Sequence of chain 1.D:
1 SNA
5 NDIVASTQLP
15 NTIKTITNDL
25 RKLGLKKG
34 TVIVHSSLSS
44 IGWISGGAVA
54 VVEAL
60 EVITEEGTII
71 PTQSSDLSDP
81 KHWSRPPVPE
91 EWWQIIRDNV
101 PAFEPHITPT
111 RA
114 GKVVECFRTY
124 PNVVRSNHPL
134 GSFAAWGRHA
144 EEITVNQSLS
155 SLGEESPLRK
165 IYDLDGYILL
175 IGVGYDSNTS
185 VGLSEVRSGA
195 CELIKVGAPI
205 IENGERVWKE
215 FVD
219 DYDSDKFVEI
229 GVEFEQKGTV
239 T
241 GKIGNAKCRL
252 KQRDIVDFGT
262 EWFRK

Binding-site contacts:
Ligand atom C2 contacts residue SER84 of chain 1.D at 3.5 Å.
Ligand atom N1 contacts residue SER78 of chain 1.D at 4.5 Å.
Ligand atom N3 contacts residue ARG85 of chain 1.D at 3.1 Å (salt-bridge).
Ligand atom C4 contacts residue TRP83 of chain 1.D at 3.4 Å (hydrophobic).
Ligand atom O2 contacts residue TRP83 of chain 1.D at 3.4 Å.
Ligand atom C2 contacts residue ARG85 of chain 1.D at 3.6 Å.
Ligand atom O2 contacts residue ARG85 of chain 1.D at 3.4 Å (salt-bridge).
Ligand atom N3 contacts residue SER84 of chain 1.D at 3.5 Å (h-bond).
Ligand atom C4 contacts residue PRO86 of chain 1.D at 3.9 Å (hydrophobic).
Ligand atom N4 contacts residue TRP83 of chain 1.D at 3.4 Å.
Ligand atom C6 contacts residue SER75 of chain 1.D at 3.4 Å.
Ligand atom C5 contacts residue TRP83 of chain 1.D at 3.7 Å (hydrophobic).
Ligand atom C2 contacts residue ARG111 of chain 1.D at 4.2 Å.
Ligand atom N1 contacts residue TRP83 of chain 1.D at 3.7 Å.
Ligand atom N1 contacts residue SER75 of chain 1.D at 4.4 Å.
Ligand atom C4 contacts residue ARG85 of chain 1.D at 3.6 Å.
Ligand atom N1 contacts residue ARG111 of chain 1.D at 4.3 Å.
Ligand atom C5 contacts residue ARG111 of chain 1.D at 3.7 Å.
Ligand atom C5 contacts residue SER75 of chain 1.D at 4.0 Å.
Ligand atom C6 contacts residue ASP76 of chain 1.D at 4.5 Å.
Ligand atom C6 contacts residue ARG111 of chain 1.D at 4.0 Å.
Ligand atom N3 contacts residue TRP83 of chain 1.D at 3.2 Å.
Ligand atom N4 contacts residue PRO86 of chain 1.D at 3.2 Å (h-bond).
Ligand atom C6 contacts residue SER78 of chain 1.D at 4.2 Å.
Ligand atom C6 contacts residue TRP83 of chain 1.D at 3.6 Å (hydrophobic).
Ligand atom C5 contacts residue ASP76 of chain 1.D at 3.8 Å.
Ligand atom O2 contacts residue HIS82 of chain 1.D at 4.3 Å.
Ligand atom C2 contacts residue TRP83 of chain 1.D at 3.5 Å (hydrophobic).
Ligand atom C4 contacts residue ARG111 of chain 1.D at 3.8 Å.
Ligand atom N4 contacts residue ARG111 of chain 1.D at 4.0 Å.
Ligand atom N4 contacts residue ARG85 of chain 1.D at 3.3 Å (salt-bridge).
Ligand atom O2 contacts residue SER84 of chain 1.D at 2.8 Å (h-bond).
Ligand atom N3 contacts residue PRO86 of chain 1.D at 3.8 Å.
Ligand atom N3 contacts residue ARG111 of chain 1.D at 4.0 Å.

The protein below binds the small molecule below.
Small molecule (SMILES): Nc1ccnc(=O)[nH]1